The protein below binds the small molecule below.
Small molecule (SMILES): CC(=O)N[C@H]1[C@H](O[C@H]2[C@H](O)[C@@H](NC(C)=O)CO[C@@H]2CO)O[C@H](CO)[C@@H](O[C@@H]2O[C@H](CO)[C@@H](O)[C@H](O)[C@@H]2O)[C@@H]1O

Sequence of chain 1.A:
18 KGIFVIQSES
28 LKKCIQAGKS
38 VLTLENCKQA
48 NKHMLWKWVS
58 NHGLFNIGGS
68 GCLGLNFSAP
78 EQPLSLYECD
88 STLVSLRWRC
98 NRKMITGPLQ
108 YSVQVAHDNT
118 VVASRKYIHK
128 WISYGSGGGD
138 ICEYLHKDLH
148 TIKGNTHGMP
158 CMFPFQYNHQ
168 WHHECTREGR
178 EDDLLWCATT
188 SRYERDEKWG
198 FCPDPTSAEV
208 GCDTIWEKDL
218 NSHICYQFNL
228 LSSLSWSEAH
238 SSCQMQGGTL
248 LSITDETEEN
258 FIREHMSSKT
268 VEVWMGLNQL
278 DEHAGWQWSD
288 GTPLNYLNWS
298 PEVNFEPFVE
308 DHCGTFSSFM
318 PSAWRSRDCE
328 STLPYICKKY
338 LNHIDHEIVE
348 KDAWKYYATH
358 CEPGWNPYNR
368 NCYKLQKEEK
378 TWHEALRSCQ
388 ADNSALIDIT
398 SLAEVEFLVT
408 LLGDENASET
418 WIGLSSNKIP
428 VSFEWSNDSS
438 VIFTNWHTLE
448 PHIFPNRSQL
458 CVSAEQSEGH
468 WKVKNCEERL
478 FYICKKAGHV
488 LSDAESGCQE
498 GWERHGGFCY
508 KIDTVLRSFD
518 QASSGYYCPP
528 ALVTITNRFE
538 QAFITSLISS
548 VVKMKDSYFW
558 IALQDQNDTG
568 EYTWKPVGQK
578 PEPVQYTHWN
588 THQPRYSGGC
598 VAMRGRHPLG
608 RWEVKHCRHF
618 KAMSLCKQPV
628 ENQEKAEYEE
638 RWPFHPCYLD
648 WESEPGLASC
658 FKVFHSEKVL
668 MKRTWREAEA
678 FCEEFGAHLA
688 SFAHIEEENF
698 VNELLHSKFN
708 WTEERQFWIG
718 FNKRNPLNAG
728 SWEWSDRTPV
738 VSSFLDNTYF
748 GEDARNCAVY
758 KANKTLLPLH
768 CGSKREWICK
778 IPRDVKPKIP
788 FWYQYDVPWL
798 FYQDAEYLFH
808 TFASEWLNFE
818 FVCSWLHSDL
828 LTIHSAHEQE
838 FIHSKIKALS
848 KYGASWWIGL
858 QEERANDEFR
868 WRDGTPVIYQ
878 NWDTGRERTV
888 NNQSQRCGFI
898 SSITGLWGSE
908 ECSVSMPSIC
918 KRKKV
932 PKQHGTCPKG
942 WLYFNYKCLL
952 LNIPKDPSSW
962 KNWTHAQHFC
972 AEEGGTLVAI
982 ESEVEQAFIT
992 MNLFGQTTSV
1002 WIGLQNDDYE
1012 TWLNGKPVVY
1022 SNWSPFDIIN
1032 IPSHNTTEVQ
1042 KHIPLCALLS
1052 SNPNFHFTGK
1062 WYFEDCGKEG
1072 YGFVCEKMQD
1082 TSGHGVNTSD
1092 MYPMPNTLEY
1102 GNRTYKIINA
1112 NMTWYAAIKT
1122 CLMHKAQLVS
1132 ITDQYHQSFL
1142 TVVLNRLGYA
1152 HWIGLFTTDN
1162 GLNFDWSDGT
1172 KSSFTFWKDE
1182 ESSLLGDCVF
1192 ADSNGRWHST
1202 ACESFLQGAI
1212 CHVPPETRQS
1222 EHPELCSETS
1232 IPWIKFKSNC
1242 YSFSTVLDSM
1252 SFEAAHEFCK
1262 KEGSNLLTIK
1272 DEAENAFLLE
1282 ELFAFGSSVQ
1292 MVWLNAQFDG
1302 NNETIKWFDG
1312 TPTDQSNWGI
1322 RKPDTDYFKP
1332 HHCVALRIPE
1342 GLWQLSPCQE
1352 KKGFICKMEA

Binding-site contacts:
Ligand atom C1 contacts residue HIS703 of chain 1.A at 4.0 Å.
Ligand atom O6 contacts residue GLU710 of chain 1.A at 2.8 Å (salt-bridge).
Ligand atom O6 contacts residue HIS703 of chain 1.A at 3.4 Å.
Ligand atom C6 contacts residue GLU710 of chain 1.A at 3.7 Å.
Ligand atom O7 contacts residue TRP708 of chain 1.A at 3.1 Å (h-bond).
Ligand atom O5 contacts residue GLU710 of chain 1.A at 3.6 Å (salt-bridge).
Ligand atom C3 contacts residue ASN760 of chain 1.A at 3.8 Å.
Ligand atom C1 contacts residue ASN760 of chain 1.A at 1.4 Å.
Ligand atom C2 contacts residue HIS703 of chain 1.A at 3.7 Å.
Ligand atom O5 contacts residue HIS703 of chain 1.A at 3.7 Å.
Ligand atom C1 contacts residue TRP708 of chain 1.A at 3.9 Å (hydrophobic).
Ligand atom O3 contacts residue TRP708 of chain 1.A at 4.1 Å.
Ligand atom C2 contacts residue TRP708 of chain 1.A at 3.7 Å (hydrophobic).
Ligand atom O5 contacts residue TRP708 of chain 1.A at 3.5 Å.
Ligand atom C8 contacts residue ASN699 of chain 1.A at 4.1 Å.
Ligand atom C1 contacts residue TRP708 of chain 1.A at 3.9 Å (hydrophobic).
Ligand atom C4 contacts residue HIS703 of chain 1.A at 3.5 Å.
Ligand atom C5 contacts residue TRP708 of chain 1.A at 4.1 Å (hydrophobic).
Ligand atom O6 contacts residue THR709 of chain 1.A at 3.4 Å (h-bond).
Ligand atom O7 contacts residue ASN760 of chain 1.A at 3.2 Å (h-bond).
Ligand atom O7 contacts residue HIS703 of chain 1.A at 3.7 Å.
Ligand atom N2 contacts residue ASN760 of chain 1.A at 2.9 Å (h-bond).
Ligand atom C4 contacts residue TRP708 of chain 1.A at 3.8 Å (hydrophobic).
Ligand atom C7 contacts residue ASN699 of chain 1.A at 4.0 Å.
Ligand atom C7 contacts residue TRP708 of chain 1.A at 4.2 Å (hydrophobic).
Ligand atom C3 contacts residue HIS703 of chain 1.A at 4.1 Å.
Ligand atom C6 contacts residue TRP708 of chain 1.A at 3.6 Å (hydrophobic).
Ligand atom O6 contacts residue TRP708 of chain 1.A at 3.2 Å.
Ligand atom C7 contacts residue ASN760 of chain 1.A at 3.2 Å.
Ligand atom O5 contacts residue ASN760 of chain 1.A at 2.4 Å (h-bond).
Ligand atom O7 contacts residue ASN699 of chain 1.A at 3.0 Å (h-bond).
Ligand atom C5 contacts residue HIS703 of chain 1.A at 4.0 Å.
Ligand atom O5 contacts residue TRP708 of chain 1.A at 4.2 Å.
Ligand atom O4 contacts residue TRP708 of chain 1.A at 3.2 Å (h-bond).
Ligand atom C5 contacts residue ASN760 of chain 1.A at 3.7 Å.
Ligand atom C4 contacts residue ASN760 of chain 1.A at 4.2 Å.
Ligand atom C2 contacts residue ASN760 of chain 1.A at 2.4 Å.
Ligand atom C3 contacts residue TRP708 of chain 1.A at 4.2 Å (hydrophobic).
Ligand atom C8 contacts residue ASN760 of chain 1.A at 3.9 Å.
Ligand atom C6 contacts residue HIS703 of chain 1.A at 4.1 Å.